The protein below binds the small molecule below.
Small molecule (SMILES): CC(=O)N[C@H]1[C@H](O[C@H]2[C@H](O)[C@@H](NC(C)=O)CO[C@@H]2CO)O[C@H](CO)[C@@H](O)[C@@H]1O[C@@H]1O[C@H](CS(=O)(=O)O)[C@@H](O)[C@H](O)[C@H]1O

Sequence of chain 1.SA:
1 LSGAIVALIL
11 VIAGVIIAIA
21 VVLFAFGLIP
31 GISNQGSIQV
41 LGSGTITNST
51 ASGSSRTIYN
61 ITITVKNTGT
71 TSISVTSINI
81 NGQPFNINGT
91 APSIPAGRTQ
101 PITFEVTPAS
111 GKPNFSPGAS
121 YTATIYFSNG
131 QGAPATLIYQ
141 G

Binding-site contacts:
Ligand atom C8 contacts residue SER54 of chain 1.SA at 3.1 Å.
Ligand atom C6 contacts residue THR50 of chain 1.SA at 3.6 Å.
Ligand atom C2 contacts residue ASN48 of chain 1.SA at 2.4 Å.
Ligand atom C8 contacts residue SER55 of chain 1.SA at 3.2 Å.
Ligand atom C7 contacts residue TYR139 of chain 1.SA at 3.6 Å (hydrophobic).
Ligand atom O7 contacts residue TYR59 of chain 1.SA at 2.3 Å (h-bond).
Ligand atom C8 contacts residue ARG56 of chain 1.SA at 4.3 Å.
Ligand atom O1S6 contacts residue GLY53 of chain 1.SA at 3.9 Å.
Ligand atom C8 contacts residue TYR59 of chain 1.SA at 3.9 Å (hydrophobic).
Ligand atom C8 contacts residue THR57 of chain 1.SA at 3.9 Å.
Ligand atom C4 contacts residue ASN48 of chain 1.SA at 4.2 Å.
Ligand atom O5 contacts residue ASN48 of chain 1.SA at 2.4 Å (h-bond).
Ligand atom C7 contacts residue SER54 of chain 1.SA at 4.4 Å.
Ligand atom C7 contacts residue ASN48 of chain 1.SA at 3.5 Å.
Ligand atom O7 contacts residue ASN48 of chain 1.SA at 3.7 Å.
Ligand atom O7 contacts residue LYS112 of chain 1.SA at 4.3 Å.
Ligand atom C8 contacts residue THR50 of chain 1.SA at 4.4 Å.
Ligand atom C7 contacts residue THR57 of chain 1.SA at 4.0 Å.
Ligand atom C5 contacts residue ASN48 of chain 1.SA at 3.7 Å.
Ligand atom O3 contacts residue LYS112 of chain 1.SA at 4.2 Å.
Ligand atom N2 contacts residue TYR139 of chain 1.SA at 3.6 Å (h-bond).
Ligand atom C3 contacts residue ASN48 of chain 1.SA at 3.8 Å.
Ligand atom C1 contacts residue THR50 of chain 1.SA at 4.4 Å.
Ligand atom O5 contacts residue THR50 of chain 1.SA at 3.8 Å.
Ligand atom O6 contacts residue THR50 of chain 1.SA at 4.5 Å.
Ligand atom N2 contacts residue ASN48 of chain 1.SA at 2.9 Å (h-bond).
Ligand atom C8 contacts residue PHE115 of chain 1.SA at 3.9 Å (hydrophobic).
Ligand atom C1 contacts residue ASN48 of chain 1.SA at 1.4 Å.
Ligand atom O7 contacts residue TYR139 of chain 1.SA at 4.5 Å.
Ligand atom C7 contacts residue SER55 of chain 1.SA at 4.4 Å.
Ligand atom C8 contacts residue TYR139 of chain 1.SA at 3.3 Å (hydrophobic).
Ligand atom C7 contacts residue TYR59 of chain 1.SA at 3.4 Å (hydrophobic).
Ligand atom O7 contacts residue THR57 of chain 1.SA at 3.8 Å.
Ligand atom C5 contacts residue THR50 of chain 1.SA at 3.8 Å.